The small molecule below binds the protein below.
Small molecule (SMILES): COc1ncc(-c2ccc3ncnc(-c4cccc(C(=O)N5CCN(C(C)=O)CC5)c4)c3c2)cc1C#N

Sequence of chain 1.A:
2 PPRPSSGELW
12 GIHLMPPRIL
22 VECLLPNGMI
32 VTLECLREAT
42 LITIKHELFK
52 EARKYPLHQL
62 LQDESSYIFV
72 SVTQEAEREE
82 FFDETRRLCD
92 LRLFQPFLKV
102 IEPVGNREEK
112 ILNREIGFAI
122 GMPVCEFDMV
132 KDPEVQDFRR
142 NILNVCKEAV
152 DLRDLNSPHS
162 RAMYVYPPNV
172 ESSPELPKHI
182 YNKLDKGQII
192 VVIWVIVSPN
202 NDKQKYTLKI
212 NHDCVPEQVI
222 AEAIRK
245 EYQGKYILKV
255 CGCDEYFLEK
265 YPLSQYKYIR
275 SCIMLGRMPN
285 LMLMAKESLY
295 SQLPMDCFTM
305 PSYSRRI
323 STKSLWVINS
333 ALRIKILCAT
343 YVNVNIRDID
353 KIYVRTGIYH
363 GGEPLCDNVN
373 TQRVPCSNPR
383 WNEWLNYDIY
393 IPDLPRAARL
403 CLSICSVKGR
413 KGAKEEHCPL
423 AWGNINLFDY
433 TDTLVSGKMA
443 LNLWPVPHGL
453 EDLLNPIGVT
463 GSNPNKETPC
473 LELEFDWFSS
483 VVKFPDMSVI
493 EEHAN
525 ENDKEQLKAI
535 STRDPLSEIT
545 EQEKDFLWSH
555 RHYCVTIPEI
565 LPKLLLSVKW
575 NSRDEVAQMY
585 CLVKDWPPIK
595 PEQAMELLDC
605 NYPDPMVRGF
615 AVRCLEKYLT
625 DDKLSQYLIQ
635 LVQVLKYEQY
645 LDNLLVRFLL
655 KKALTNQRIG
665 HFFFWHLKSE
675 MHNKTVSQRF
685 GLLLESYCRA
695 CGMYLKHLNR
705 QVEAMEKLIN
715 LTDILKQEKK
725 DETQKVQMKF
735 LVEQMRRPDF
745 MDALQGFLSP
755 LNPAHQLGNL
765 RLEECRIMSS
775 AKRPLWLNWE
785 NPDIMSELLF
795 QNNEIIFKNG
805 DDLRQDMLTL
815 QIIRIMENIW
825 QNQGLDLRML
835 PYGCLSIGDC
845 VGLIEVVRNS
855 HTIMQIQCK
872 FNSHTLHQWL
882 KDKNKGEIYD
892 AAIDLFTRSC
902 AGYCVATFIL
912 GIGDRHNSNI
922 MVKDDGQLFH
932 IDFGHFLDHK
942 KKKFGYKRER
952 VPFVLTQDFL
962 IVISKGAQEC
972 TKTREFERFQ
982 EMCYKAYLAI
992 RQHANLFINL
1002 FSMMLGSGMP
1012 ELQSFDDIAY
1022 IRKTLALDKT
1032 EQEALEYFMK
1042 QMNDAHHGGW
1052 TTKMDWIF

Binding-site contacts:
Ligand atom C29 contacts residue SER854 of chain 1.A at 3.3 Å.
Ligand atom N28 contacts residue SER854 of chain 1.A at 4.0 Å.
Ligand atom C58 contacts residue GLN859 of chain 1.A at 3.9 Å.
Ligand atom O51 contacts residue LYS802 of chain 1.A at 3.7 Å.
Ligand atom N31 contacts residue SER854 of chain 1.A at 3.9 Å.
Ligand atom C34 contacts residue ILE800 of chain 1.A at 3.9 Å (hydrophobic).
Ligand atom C42 contacts residue TYR836 of chain 1.A at 3.7 Å (hydrophobic).
Ligand atom C29 contacts residue MET922 of chain 1.A at 3.9 Å (hydrophobic).
Ligand atom C12 contacts residue GLN859 of chain 1.A at 4.0 Å.
Ligand atom N31 contacts residue VAL851 of chain 1.A at 2.9 Å (h-bond).
Ligand atom C42 contacts residue ILE848 of chain 1.A at 3.9 Å (hydrophobic).
Ligand atom C49 contacts residue ILE848 of chain 1.A at 3.9 Å (hydrophobic).
Ligand atom N31 contacts residue VAL850 of chain 1.A at 3.8 Å.
Ligand atom C45 contacts residue ILE848 of chain 1.A at 3.8 Å (hydrophobic).
Ligand atom C49 contacts residue LYS802 of chain 1.A at 4.0 Å.
Ligand atom N28 contacts residue MET922 of chain 1.A at 3.4 Å.
Ligand atom N50 contacts residue LYS802 of chain 1.A at 3.3 Å.
Ligand atom C20 contacts residue MET922 of chain 1.A at 3.8 Å (hydrophobic).
Ligand atom C29 contacts residue VAL851 of chain 1.A at 3.2 Å (hydrophobic).
Ligand atom N28 contacts residue TRP780 of chain 1.A at 3.9 Å.
Ligand atom N50 contacts residue PRO778 of chain 1.A at 3.8 Å.
Ligand atom C52 contacts residue ASP810 of chain 1.A at 3.8 Å.
Ligand atom C21 contacts residue ILE932 of chain 1.A at 3.6 Å (hydrophobic).
Ligand atom C39 contacts residue VAL851 of chain 1.A at 3.9 Å (hydrophobic).
Ligand atom C18 contacts residue TRP780 of chain 1.A at 3.7 Å (hydrophobic).
Ligand atom C39 contacts residue GLU849 of chain 1.A at 3.3 Å.
Ligand atom C33 contacts residue MET922 of chain 1.A at 4.0 Å (hydrophobic).
Ligand atom C46 contacts residue ILE848 of chain 1.A at 3.7 Å (hydrophobic).
Ligand atom N1 contacts residue GLN859 of chain 1.A at 3.8 Å.
Ligand atom C37 contacts residue GLU849 of chain 1.A at 3.7 Å.
Ligand atom C27 contacts residue MET922 of chain 1.A at 3.6 Å (hydrophobic).
Ligand atom C42 contacts residue ILE932 of chain 1.A at 3.9 Å (hydrophobic).
Ligand atom O51 contacts residue ILE848 of chain 1.A at 4.0 Å.
Ligand atom O16 contacts residue TRP780 of chain 1.A at 3.8 Å.
Ligand atom C2 contacts residue GLN859 of chain 1.A at 3.6 Å.
Ligand atom C37 contacts residue ILE848 of chain 1.A at 3.6 Å (hydrophobic).
Ligand atom C47 contacts residue ILE800 of chain 1.A at 3.8 Å (hydrophobic).
Ligand atom C32 contacts residue VAL851 of chain 1.A at 3.8 Å (hydrophobic).
Ligand atom C56 contacts residue GLN859 of chain 1.A at 4.0 Å.
Ligand atom C52 contacts residue LEU807 of chain 1.A at 3.7 Å (hydrophobic).